Sequence of chain 1.A:
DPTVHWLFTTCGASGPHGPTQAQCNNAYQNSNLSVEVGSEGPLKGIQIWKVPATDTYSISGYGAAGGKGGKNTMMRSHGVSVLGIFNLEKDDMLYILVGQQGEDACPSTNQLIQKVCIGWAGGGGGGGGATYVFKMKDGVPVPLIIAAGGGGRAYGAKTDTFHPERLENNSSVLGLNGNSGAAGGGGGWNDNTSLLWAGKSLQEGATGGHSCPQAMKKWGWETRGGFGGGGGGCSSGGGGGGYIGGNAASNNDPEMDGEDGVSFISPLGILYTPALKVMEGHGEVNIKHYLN

Binding-site contacts:
Ligand atom O7 contacts residue ILE317 of chain 1.A at 4.0 Å.
Ligand atom O3 contacts residue ILE317 of chain 1.A at 3.7 Å.
Ligand atom C1 contacts residue ASN339 of chain 1.A at 1.4 Å.
Ligand atom C7 contacts residue TYR337 of chain 1.A at 3.9 Å (hydrophobic).
Ligand atom O7 contacts residue THR86 of chain 1.A at 4.0 Å.
Ligand atom O7 contacts residue TYR337 of chain 1.A at 4.2 Å.
Ligand atom N2 contacts residue ILE317 of chain 1.A at 4.5 Å.
Ligand atom N2 contacts residue ASN339 of chain 1.A at 3.0 Å (h-bond).
Ligand atom C8 contacts residue TYR337 of chain 1.A at 3.4 Å (hydrophobic).
Ligand atom O7 contacts residue ASN339 of chain 1.A at 3.8 Å.
Ligand atom C7 contacts residue ILE317 of chain 1.A at 4.0 Å (hydrophobic).
Ligand atom C8 contacts residue ILE317 of chain 1.A at 4.0 Å (hydrophobic).
Ligand atom O5 contacts residue ASN339 of chain 1.A at 2.3 Å (h-bond).
Ligand atom C4 contacts residue ASN339 of chain 1.A at 4.2 Å.
Ligand atom C8 contacts residue ILE115 of chain 1.A at 3.4 Å (hydrophobic).
Ligand atom O7 contacts residue ILE115 of chain 1.A at 3.8 Å.
Ligand atom N2 contacts residue TYR337 of chain 1.A at 4.3 Å.
Ligand atom C2 contacts residue ASN339 of chain 1.A at 2.5 Å.
Ligand atom C7 contacts residue ASN339 of chain 1.A at 3.6 Å.
Ligand atom C7 contacts residue ILE115 of chain 1.A at 4.3 Å (hydrophobic).
Ligand atom C5 contacts residue ASN339 of chain 1.A at 3.6 Å.
Ligand atom C3 contacts residue ASN339 of chain 1.A at 3.9 Å.

The small molecule below binds the protein below.
Small molecule (SMILES): CC(=O)N[C@@H]1[C@@H](O)[C@H](O)[C@@H](CO)O[C@H]1O